Sequence of chain 1.F:
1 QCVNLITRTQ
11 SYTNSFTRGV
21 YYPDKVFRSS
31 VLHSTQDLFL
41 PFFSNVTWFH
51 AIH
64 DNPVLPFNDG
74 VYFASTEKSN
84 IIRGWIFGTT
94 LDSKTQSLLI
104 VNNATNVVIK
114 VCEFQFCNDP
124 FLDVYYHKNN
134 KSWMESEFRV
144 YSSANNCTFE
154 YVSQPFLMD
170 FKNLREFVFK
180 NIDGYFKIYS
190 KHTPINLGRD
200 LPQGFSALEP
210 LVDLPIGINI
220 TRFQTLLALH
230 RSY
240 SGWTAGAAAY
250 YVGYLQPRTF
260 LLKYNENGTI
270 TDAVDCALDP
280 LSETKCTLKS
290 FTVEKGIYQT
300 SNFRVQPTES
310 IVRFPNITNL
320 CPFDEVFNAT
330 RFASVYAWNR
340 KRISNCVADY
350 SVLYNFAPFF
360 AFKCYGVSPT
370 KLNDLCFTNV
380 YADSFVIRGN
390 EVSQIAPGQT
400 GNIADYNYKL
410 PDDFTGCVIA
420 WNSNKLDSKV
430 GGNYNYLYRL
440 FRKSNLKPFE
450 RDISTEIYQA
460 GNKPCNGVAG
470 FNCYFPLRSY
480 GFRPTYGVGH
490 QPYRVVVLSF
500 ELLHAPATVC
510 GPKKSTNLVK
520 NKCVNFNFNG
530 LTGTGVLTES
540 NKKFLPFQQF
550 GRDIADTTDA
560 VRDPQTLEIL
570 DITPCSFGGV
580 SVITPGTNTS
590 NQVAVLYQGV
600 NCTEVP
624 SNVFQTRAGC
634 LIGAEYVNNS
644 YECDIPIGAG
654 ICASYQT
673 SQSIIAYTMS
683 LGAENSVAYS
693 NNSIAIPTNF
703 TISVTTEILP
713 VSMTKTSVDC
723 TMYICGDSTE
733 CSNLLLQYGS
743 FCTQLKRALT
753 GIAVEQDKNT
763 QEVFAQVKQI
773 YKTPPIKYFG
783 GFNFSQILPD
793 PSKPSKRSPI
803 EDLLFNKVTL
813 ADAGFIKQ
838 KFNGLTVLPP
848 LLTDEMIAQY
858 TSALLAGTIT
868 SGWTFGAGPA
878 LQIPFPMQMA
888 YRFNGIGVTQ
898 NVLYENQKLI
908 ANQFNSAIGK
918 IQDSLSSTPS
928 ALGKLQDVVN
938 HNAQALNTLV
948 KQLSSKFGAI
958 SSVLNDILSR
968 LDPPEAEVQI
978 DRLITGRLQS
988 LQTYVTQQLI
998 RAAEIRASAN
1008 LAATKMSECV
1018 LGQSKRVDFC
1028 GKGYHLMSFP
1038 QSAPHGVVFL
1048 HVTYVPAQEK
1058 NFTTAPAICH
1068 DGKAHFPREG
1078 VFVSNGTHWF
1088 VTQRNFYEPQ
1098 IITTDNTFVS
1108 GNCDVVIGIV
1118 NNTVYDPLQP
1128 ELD

A small-molecule ligand and the protein it binds are described below.
Small molecule (SMILES): CC(=O)N[C@@H]1[C@@H](O)[C@H](O)[C@@H](CO)O[C@H]1O

Binding-site contacts:
Ligand atom O5 contacts residue ASN1118 of chain 1.F at 2.4 Å (h-bond).
Ligand atom C4 contacts residue ASN1118 of chain 1.F at 4.2 Å.
Ligand atom C7 contacts residue ASN1118 of chain 1.F at 3.3 Å.
Ligand atom N2 contacts residue ASN1118 of chain 1.F at 2.8 Å (h-bond).
Ligand atom O7 contacts residue ASN1118 of chain 1.F at 3.5 Å (h-bond).
Ligand atom C8 contacts residue ASN1118 of chain 1.F at 4.4 Å.
Ligand atom C5 contacts residue ASN1118 of chain 1.F at 3.7 Å.
Ligand atom C1 contacts residue ASN1118 of chain 1.F at 1.4 Å.
Ligand atom C2 contacts residue ASN1118 of chain 1.F at 2.4 Å.
Ligand atom C3 contacts residue ASN1118 of chain 1.F at 3.7 Å.